Binding-site contacts:
Ligand atom C7 contacts residue THR71 of chain 1.A at 3.9 Å.
Ligand atom C6 contacts residue THR108 of chain 1.A at 3.9 Å.
Ligand atom O2 contacts residue ASP72 of chain 1.A at 3.4 Å (salt-bridge).
Ligand atom C8 contacts residue ASP72 of chain 1.A at 3.4 Å.
Ligand atom C9 contacts residue ASP72 of chain 1.A at 3.9 Å.
Ligand atom O1 contacts residue VAL21 of chain 1.A at 4.2 Å.
Ligand atom S contacts residue ASN174 of chain 1.A at 3.5 Å.
Ligand atom C6 contacts residue ILE104 of chain 1.A at 3.9 Å (hydrophobic).
Ligand atom C9 contacts residue HIS147 of chain 1.A at 3.5 Å.
Ligand atom O3 contacts residue ZN1 of chain 1.B at 4.2 Å.
Ligand atom C8 contacts residue TRP41 of chain 1.A at 4.1 Å (hydrophobic).
Ligand atom C7 contacts residue HIS70 of chain 1.A at 3.8 Å.
Ligand atom N contacts residue TRP41 of chain 1.A at 4.0 Å.
Ligand atom S contacts residue PHE107 of chain 1.A at 4.0 Å.
Ligand atom C4 contacts residue TRP41 of chain 1.A at 4.2 Å (hydrophobic).
Ligand atom C3 contacts residue LEU112 of chain 1.A at 3.5 Å (hydrophobic).
Ligand atom O3 contacts residue HIS147 of chain 1.A at 3.1 Å (h-bond).
Ligand atom O2 contacts residue HIS204 of chain 1.A at 3.2 Å (h-bond).
Ligand atom O2 contacts residue CYS166 of chain 1.A at 3.6 Å.
Ligand atom C6 contacts residue THR71 of chain 1.A at 3.5 Å.
Ligand atom C3 contacts residue TRP41 of chain 1.A at 4.0 Å (hydrophobic).
Ligand atom C5 contacts residue TRP41 of chain 1.A at 4.4 Å (hydrophobic).
Ligand atom O3 contacts residue HIS70 of chain 1.A at 4.2 Å.
Ligand atom O1 contacts residue TRP41 of chain 1.A at 4.4 Å.
Ligand atom C9 contacts residue HIS70 of chain 1.A at 4.3 Å.
Ligand atom O2 contacts residue HIS147 of chain 1.A at 3.2 Å (h-bond).
Ligand atom C3 contacts residue VAL21 of chain 1.A at 3.9 Å (hydrophobic).
Ligand atom C6 contacts residue HIS70 of chain 1.A at 3.6 Å.
Ligand atom C5 contacts residue THR71 of chain 1.A at 4.2 Å.
Ligand atom C5 contacts residue PHE107 of chain 1.A at 4.1 Å (hydrophobic).
Ligand atom O2 contacts residue ZN1 of chain 1.B at 2.0 Å.
Ligand atom C9 contacts residue HIS204 of chain 1.A at 4.2 Å.
Ligand atom C9 contacts residue ZN1 of chain 1.B at 3.1 Å.
Ligand atom C5 contacts residue THR108 of chain 1.A at 3.9 Å.
Ligand atom C7 contacts residue ZN1 of chain 1.B at 4.0 Å.
Ligand atom O3 contacts residue ASN174 of chain 1.A at 2.9 Å (h-bond).
Ligand atom C7 contacts residue ASP72 of chain 1.A at 3.2 Å.
Ligand atom C9 contacts residue ASN174 of chain 1.A at 4.2 Å.
Ligand atom C7 contacts residue TRP41 of chain 1.A at 4.1 Å (hydrophobic).
Ligand atom C8 contacts residue ZN1 of chain 1.B at 3.5 Å.

Sequence of chain 1.A:
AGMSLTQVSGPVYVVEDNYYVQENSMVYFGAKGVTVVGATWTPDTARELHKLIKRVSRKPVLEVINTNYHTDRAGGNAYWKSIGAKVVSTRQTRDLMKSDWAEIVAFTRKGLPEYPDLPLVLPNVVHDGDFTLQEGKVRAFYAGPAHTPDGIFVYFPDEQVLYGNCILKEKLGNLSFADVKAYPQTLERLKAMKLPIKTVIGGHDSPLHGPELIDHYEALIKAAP

A small-molecule ligand and the protein it binds are described below.
Small molecule (SMILES): C[C@H](CS)C(=O)N1CCC[C@@H]1C(=O)O